A protein and the small-molecule ligand that binds it are described below.
Small molecule (SMILES): CC(=O)N[C@@H]1[C@@H](O)[C@H](O)[C@@H](CO)O[C@H]1O

Sequence of chain 1.A:
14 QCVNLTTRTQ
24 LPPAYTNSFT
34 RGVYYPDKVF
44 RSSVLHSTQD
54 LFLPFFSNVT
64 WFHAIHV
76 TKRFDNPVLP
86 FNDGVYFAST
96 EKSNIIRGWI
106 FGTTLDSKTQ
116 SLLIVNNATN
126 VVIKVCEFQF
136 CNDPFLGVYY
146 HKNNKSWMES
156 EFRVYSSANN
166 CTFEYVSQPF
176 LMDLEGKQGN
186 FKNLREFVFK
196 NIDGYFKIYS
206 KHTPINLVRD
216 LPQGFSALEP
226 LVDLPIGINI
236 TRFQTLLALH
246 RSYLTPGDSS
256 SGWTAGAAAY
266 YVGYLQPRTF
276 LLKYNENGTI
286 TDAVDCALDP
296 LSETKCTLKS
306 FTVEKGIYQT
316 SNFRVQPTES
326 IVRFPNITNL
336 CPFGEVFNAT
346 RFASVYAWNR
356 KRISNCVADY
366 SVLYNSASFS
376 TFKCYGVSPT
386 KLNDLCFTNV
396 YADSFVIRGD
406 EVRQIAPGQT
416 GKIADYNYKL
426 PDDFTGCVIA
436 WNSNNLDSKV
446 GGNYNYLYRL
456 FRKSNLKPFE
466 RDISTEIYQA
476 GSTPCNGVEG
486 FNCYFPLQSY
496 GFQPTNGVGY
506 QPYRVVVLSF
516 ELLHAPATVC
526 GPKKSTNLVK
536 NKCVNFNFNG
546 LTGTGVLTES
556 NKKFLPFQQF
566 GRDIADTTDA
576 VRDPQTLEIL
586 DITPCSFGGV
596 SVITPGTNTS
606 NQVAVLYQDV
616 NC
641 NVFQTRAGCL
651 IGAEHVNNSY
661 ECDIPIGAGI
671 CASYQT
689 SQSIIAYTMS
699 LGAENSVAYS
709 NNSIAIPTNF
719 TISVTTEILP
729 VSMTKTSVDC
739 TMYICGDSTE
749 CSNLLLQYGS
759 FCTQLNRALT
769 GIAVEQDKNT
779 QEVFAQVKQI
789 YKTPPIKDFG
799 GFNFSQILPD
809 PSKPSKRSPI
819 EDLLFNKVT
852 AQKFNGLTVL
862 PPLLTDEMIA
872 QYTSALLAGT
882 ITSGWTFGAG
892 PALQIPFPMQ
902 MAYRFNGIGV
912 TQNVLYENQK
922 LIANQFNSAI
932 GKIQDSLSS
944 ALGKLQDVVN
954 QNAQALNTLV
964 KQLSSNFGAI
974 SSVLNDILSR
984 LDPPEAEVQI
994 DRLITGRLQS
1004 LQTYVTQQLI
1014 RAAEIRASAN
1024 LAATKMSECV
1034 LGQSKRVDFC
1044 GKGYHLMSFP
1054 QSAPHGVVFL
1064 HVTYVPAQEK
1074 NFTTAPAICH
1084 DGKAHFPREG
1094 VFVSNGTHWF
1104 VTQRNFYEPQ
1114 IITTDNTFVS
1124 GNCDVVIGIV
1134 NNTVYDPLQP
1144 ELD

Binding-site contacts:
Ligand atom C5 contacts residue ASN657 of chain 1.A at 3.7 Å.
Ligand atom C3 contacts residue ASN657 of chain 1.A at 3.8 Å.
Ligand atom C8 contacts residue VAL656 of chain 1.A at 4.4 Å (hydrophobic).
Ligand atom C7 contacts residue ASN657 of chain 1.A at 3.4 Å.
Ligand atom C2 contacts residue ASN657 of chain 1.A at 2.5 Å.
Ligand atom N2 contacts residue ASN657 of chain 1.A at 2.9 Å (h-bond).
Ligand atom O5 contacts residue ASN657 of chain 1.A at 2.4 Å (h-bond).
Ligand atom C8 contacts residue HIS655 of chain 1.A at 3.8 Å.
Ligand atom C4 contacts residue ASN657 of chain 1.A at 4.2 Å.
Ligand atom C1 contacts residue ASN657 of chain 1.A at 1.4 Å.
Ligand atom C8 contacts residue ASN657 of chain 1.A at 4.2 Å.
Ligand atom O7 contacts residue ASN657 of chain 1.A at 3.5 Å (h-bond).